Binding-site contacts:
Ligand atom C3 contacts residue ASN333 of chain 1.B at 3.9 Å.
Ligand atom C2 contacts residue ASN333 of chain 1.B at 2.5 Å.
Ligand atom O5 contacts residue SER413 of chain 1.B at 4.0 Å.
Ligand atom N2 contacts residue HIS331 of chain 1.B at 3.1 Å (h-bond).
Ligand atom O6 contacts residue THR415 of chain 1.B at 4.3 Å.
Ligand atom C3 contacts residue HIS331 of chain 1.B at 3.9 Å.
Ligand atom C2 contacts residue HIS331 of chain 1.B at 3.9 Å.
Ligand atom O5 contacts residue THR415 of chain 1.B at 4.1 Å.
Ligand atom C7 contacts residue HIS331 of chain 1.B at 3.9 Å.
Ligand atom C7 contacts residue ASN333 of chain 1.B at 3.3 Å.
Ligand atom O3 contacts residue HIS331 of chain 1.B at 4.3 Å.
Ligand atom C1 contacts residue ASN333 of chain 1.B at 1.5 Å.
Ligand atom C8 contacts residue HIS331 of chain 1.B at 3.9 Å.
Ligand atom C1 contacts residue THR415 of chain 1.B at 4.0 Å.
Ligand atom C8 contacts residue ASN297 of chain 1.B at 3.3 Å.
Ligand atom O7 contacts residue ASN333 of chain 1.B at 3.4 Å (h-bond).
Ligand atom C8 contacts residue CYS298 of chain 1.B at 4.3 Å (hydrophobic).
Ligand atom O5 contacts residue ASN333 of chain 1.B at 2.4 Å (h-bond).
Ligand atom O6 contacts residue SER413 of chain 1.B at 4.3 Å.
Ligand atom C7 contacts residue ASN297 of chain 1.B at 4.2 Å.
Ligand atom C5 contacts residue ASN333 of chain 1.B at 3.8 Å.
Ligand atom C8 contacts residue THR299 of chain 1.B at 3.6 Å.
Ligand atom C1 contacts residue HIS331 of chain 1.B at 4.3 Å.
Ligand atom C4 contacts residue ASN333 of chain 1.B at 4.3 Å.
Ligand atom O7 contacts residue ASN297 of chain 1.B at 4.0 Å.
Ligand atom C8 contacts residue ASN333 of chain 1.B at 4.5 Å.
Ligand atom N2 contacts residue ASN333 of chain 1.B at 2.9 Å (h-bond).

A small-molecule ligand and the protein it binds are described below.
Small molecule (SMILES): CC(=O)N[C@H]1[C@H](O[C@H]2[C@H](O)[C@@H](NC(C)=O)CO[C@@H]2CO)O[C@H](CO)[C@@H](O)[C@@H]1O

Sequence of chain 1.B:
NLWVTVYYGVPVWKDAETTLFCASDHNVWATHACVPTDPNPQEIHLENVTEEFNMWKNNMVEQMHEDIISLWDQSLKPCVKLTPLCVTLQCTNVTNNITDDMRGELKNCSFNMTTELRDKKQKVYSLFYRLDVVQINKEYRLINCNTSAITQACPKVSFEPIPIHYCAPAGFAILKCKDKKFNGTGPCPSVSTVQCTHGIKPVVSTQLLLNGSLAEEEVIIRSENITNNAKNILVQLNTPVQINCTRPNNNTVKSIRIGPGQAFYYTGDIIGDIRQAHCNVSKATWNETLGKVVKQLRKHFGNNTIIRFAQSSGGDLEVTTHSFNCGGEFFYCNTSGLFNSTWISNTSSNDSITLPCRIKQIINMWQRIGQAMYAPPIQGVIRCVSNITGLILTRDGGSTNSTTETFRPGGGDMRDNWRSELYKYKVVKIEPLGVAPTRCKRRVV